Sequence of chain 1.D:
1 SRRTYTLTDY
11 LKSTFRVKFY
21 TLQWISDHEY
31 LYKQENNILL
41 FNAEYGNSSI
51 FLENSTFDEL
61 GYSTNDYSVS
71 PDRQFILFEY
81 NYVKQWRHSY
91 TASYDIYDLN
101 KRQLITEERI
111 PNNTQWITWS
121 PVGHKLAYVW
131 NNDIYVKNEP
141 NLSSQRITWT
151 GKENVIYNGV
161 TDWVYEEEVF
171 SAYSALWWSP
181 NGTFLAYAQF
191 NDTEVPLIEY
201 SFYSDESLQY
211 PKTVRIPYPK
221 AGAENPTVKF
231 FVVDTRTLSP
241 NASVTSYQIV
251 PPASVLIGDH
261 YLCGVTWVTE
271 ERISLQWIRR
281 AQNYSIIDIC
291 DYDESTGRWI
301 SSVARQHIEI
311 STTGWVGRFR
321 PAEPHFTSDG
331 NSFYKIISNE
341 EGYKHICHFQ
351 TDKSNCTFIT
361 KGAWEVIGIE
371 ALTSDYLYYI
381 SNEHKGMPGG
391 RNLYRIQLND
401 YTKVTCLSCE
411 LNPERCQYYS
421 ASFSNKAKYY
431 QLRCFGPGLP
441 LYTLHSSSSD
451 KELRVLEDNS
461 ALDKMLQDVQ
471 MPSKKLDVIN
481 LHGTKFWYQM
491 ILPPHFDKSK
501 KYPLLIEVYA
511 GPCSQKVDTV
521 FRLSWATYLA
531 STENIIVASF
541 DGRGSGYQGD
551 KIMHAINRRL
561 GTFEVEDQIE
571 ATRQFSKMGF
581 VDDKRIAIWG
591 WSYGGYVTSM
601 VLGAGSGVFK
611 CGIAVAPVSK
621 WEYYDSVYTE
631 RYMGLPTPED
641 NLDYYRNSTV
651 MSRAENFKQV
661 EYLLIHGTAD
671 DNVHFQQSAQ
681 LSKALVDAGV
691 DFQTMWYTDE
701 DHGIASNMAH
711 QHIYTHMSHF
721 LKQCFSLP

This small molecule binds to this protein.
Small molecule (SMILES): CC(=O)N[C@@H]1[C@@H](O)[C@H](O)[C@@H](CO)O[C@H]1O

Binding-site contacts:
Ligand atom C1 contacts residue VAL250 of chain 1.B at 4.4 Å (hydrophobic).
Ligand atom C5 contacts residue ASN241 of chain 1.D at 3.7 Å.
Ligand atom C7 contacts residue ASN241 of chain 1.D at 2.9 Å.
Ligand atom C8 contacts residue ASN241 of chain 1.D at 4.5 Å.
Ligand atom O7 contacts residue ASN241 of chain 1.D at 2.7 Å (h-bond).
Ligand atom C1 contacts residue ASN241 of chain 1.D at 1.4 Å.
Ligand atom C2 contacts residue ASN241 of chain 1.D at 2.5 Å.
Ligand atom C4 contacts residue ASN241 of chain 1.D at 4.2 Å.
Ligand atom N2 contacts residue ASN241 of chain 1.D at 2.5 Å (h-bond).
Ligand atom C3 contacts residue ASN241 of chain 1.D at 3.8 Å.
Ligand atom N2 contacts residue VAL250 of chain 1.B at 4.5 Å.
Ligand atom O6 contacts residue VAL250 of chain 1.B at 4.2 Å.
Ligand atom C3 contacts residue VAL250 of chain 1.B at 4.3 Å (hydrophobic).
Ligand atom O5 contacts residue ASN241 of chain 1.D at 2.4 Å (h-bond).
Ligand atom C5 contacts residue VAL250 of chain 1.B at 3.9 Å (hydrophobic).
Ligand atom O7 contacts residue PRO240 of chain 1.D at 4.0 Å.
Ligand atom O4 contacts residue VAL250 of chain 1.B at 4.5 Å.

Sequence of chain 1.B:
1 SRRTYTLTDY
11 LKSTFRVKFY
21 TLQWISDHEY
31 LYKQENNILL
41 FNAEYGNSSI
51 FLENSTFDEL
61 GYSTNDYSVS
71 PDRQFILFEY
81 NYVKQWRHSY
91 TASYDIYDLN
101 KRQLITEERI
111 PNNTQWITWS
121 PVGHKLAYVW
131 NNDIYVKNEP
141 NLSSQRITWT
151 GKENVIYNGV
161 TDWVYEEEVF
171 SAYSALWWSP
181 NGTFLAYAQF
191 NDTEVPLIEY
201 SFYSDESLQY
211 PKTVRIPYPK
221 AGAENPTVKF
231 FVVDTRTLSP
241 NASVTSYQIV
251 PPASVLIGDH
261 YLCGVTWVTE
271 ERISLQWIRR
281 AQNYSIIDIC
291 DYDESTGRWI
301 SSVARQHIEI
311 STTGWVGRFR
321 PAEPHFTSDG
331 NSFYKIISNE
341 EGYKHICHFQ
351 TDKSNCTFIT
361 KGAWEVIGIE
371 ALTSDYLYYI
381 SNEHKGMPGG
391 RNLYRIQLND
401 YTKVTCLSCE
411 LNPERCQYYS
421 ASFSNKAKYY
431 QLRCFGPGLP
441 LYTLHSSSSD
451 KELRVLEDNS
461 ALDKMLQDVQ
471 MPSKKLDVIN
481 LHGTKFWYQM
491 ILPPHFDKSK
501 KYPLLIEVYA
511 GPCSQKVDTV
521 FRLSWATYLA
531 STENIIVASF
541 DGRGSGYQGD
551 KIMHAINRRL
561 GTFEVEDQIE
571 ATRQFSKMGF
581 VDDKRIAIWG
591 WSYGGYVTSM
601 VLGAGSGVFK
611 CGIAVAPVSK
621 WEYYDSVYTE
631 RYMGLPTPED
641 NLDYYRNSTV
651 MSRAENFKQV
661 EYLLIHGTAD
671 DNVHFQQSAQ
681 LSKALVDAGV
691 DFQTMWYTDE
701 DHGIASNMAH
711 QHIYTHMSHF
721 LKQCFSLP